Sequence of chain 1.A:
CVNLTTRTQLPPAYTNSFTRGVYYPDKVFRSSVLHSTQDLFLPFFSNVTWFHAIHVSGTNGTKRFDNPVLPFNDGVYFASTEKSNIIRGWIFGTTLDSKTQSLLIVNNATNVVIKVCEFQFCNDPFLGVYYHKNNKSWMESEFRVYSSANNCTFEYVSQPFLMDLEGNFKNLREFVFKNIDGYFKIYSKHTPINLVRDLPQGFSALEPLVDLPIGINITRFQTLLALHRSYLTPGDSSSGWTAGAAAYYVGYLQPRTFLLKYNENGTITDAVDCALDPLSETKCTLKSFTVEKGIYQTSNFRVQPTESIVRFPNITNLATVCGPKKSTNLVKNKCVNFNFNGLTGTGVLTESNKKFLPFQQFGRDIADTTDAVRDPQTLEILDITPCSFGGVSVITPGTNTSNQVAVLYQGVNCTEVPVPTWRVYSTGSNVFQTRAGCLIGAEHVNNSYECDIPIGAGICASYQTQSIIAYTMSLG

This protein binds this small molecule.
Small molecule (SMILES): CC(=O)N[C@@H]1[C@@H](O)[C@H](O)[C@@H](CO)O[C@H]1O

Binding-site contacts:
Ligand atom O5 contacts residue ASN4 of chain 1.A at 2.4 Å (h-bond).
Ligand atom O5 contacts residue ASN124 of chain 1.A at 4.0 Å.
Ligand atom C2 contacts residue ASN124 of chain 1.A at 3.4 Å.
Ligand atom N2 contacts residue ASN124 of chain 1.A at 4.4 Å.
Ligand atom C8 contacts residue ASN124 of chain 1.A at 3.7 Å.
Ligand atom C7 contacts residue ARG8 of chain 1.A at 3.5 Å.
Ligand atom O4 contacts residue ASN124 of chain 1.A at 4.1 Å.
Ligand atom O3 contacts residue ASN124 of chain 1.A at 3.2 Å (h-bond).
Ligand atom C5 contacts residue ASN4 of chain 1.A at 3.7 Å.
Ligand atom C2 contacts residue ASN4 of chain 1.A at 2.5 Å.
Ligand atom C4 contacts residue ASN4 of chain 1.A at 4.3 Å.
Ligand atom C7 contacts residue ASN4 of chain 1.A at 3.5 Å.
Ligand atom O7 contacts residue ASN4 of chain 1.A at 4.4 Å.
Ligand atom C5 contacts residue ASN124 of chain 1.A at 4.1 Å.
Ligand atom C3 contacts residue ASN124 of chain 1.A at 3.4 Å.
Ligand atom N2 contacts residue ASN4 of chain 1.A at 2.9 Å (h-bond).
Ligand atom O7 contacts residue ARG8 of chain 1.A at 3.0 Å (salt-bridge).
Ligand atom C4 contacts residue ASN124 of chain 1.A at 3.2 Å.
Ligand atom C8 contacts residue ARG8 of chain 1.A at 3.5 Å.
Ligand atom C3 contacts residue ASN4 of chain 1.A at 3.8 Å.
Ligand atom C1 contacts residue ASN124 of chain 1.A at 4.3 Å.
Ligand atom C1 contacts residue ASN4 of chain 1.A at 1.4 Å.
Ligand atom C8 contacts residue ASN4 of chain 1.A at 3.7 Å.